Binding-site contacts:
Ligand atom N1 contacts residue ILE337 of chain 1.A at 3.7 Å.
Ligand atom C6 contacts residue ARG50 of chain 1.B at 3.8 Å.
Ligand atom O1A contacts residue VAL55 of chain 1.B at 4.0 Å.
Ligand atom C4 contacts residue ARG50 of chain 1.B at 3.3 Å.
Ligand atom O2A contacts residue MG1 of chain 1.K at 2.8 Å.
Ligand atom O2G contacts residue ARG59 of chain 1.B at 3.7 Å.
Ligand atom O2B contacts residue MG1 of chain 1.K at 2.8 Å.
Ligand atom O2A contacts residue ARG50 of chain 1.B at 2.7 Å (salt-bridge).
Ligand atom N3 contacts residue ARG50 of chain 1.B at 3.4 Å (salt-bridge).
Ligand atom O3' contacts residue ARG329 of chain 1.A at 3.1 Å (salt-bridge).
Ligand atom O3B contacts residue MG1 of chain 1.K at 3.0 Å.
Ligand atom N3 contacts residue ASP58 of chain 1.B at 3.9 Å.
Ligand atom O3A contacts residue MG1 of chain 1.K at 3.0 Å.
Ligand atom C6 contacts residue ILE337 of chain 1.A at 3.7 Å (hydrophobic).
Ligand atom O5' contacts residue ARG50 of chain 1.B at 3.3 Å (salt-bridge).
Ligand atom C1' contacts residue PHE62 of chain 1.B at 3.8 Å (hydrophobic).
Ligand atom PA contacts residue ARG50 of chain 1.B at 3.8 Å.
Ligand atom N9 contacts residue ARG50 of chain 1.B at 3.7 Å.
Ligand atom N3 contacts residue VAL96 of chain 1.A at 3.8 Å.
Ligand atom O3' contacts residue ALA330 of chain 1.A at 3.4 Å.
Ligand atom O4' contacts residue ASP58 of chain 1.B at 3.9 Å.
Ligand atom O4' contacts residue ARG50 of chain 1.B at 3.6 Å (salt-bridge).
Ligand atom C2 contacts residue ASP58 of chain 1.B at 3.9 Å.
Ligand atom O2B contacts residue ALA330 of chain 1.A at 3.8 Å.
Ligand atom C2 contacts residue ARG50 of chain 1.B at 3.7 Å.
Ligand atom PG contacts residue MG1 of chain 1.K at 3.2 Å.
Ligand atom N7 contacts residue GLY334 of chain 1.A at 3.7 Å.
Ligand atom O4' contacts residue PHE62 of chain 1.B at 3.9 Å.
Ligand atom O1A contacts residue ARG59 of chain 1.B at 2.9 Å (salt-bridge).
Ligand atom C5' contacts residue ARG50 of chain 1.B at 3.9 Å.
Ligand atom PB contacts residue MG1 of chain 1.K at 3.2 Å.
Ligand atom C8 contacts residue ALA330 of chain 1.A at 3.9 Å (hydrophobic).
Ligand atom C3' contacts residue ALA330 of chain 1.A at 3.8 Å (hydrophobic).
Ligand atom O1G contacts residue MG1 of chain 1.K at 2.2 Å.
Ligand atom N1 contacts residue SER100 of chain 1.A at 3.1 Å (h-bond).
Ligand atom PA contacts residue MG1 of chain 1.K at 3.6 Å.
Ligand atom C5 contacts residue ARG50 of chain 1.B at 3.6 Å.
Ligand atom C2 contacts residue SER100 of chain 1.A at 3.6 Å.
Ligand atom N1 contacts residue ARG50 of chain 1.B at 3.8 Å.
Ligand atom O1B contacts residue ALA330 of chain 1.A at 3.8 Å.

The small molecule below binds the protein below.
Small molecule (SMILES): Nc1ncnc2c1ncn2[C@H]1C[C@H](O)[C@@H](CO[P](=O)(O)O[P](=O)(O)OP(=O)(O)O)O1

Sequence of chain 1.B:
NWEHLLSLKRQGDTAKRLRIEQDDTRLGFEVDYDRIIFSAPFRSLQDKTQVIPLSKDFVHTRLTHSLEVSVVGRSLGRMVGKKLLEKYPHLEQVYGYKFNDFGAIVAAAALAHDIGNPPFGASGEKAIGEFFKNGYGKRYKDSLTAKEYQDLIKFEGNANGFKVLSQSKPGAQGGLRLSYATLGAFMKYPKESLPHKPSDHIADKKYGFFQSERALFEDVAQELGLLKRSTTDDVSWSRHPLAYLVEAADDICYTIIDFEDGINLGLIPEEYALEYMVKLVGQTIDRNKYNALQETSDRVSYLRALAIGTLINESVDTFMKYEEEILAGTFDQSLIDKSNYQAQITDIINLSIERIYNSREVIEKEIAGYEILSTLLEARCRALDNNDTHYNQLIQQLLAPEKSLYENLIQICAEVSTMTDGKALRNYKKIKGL

Sequence of chain 1.A:
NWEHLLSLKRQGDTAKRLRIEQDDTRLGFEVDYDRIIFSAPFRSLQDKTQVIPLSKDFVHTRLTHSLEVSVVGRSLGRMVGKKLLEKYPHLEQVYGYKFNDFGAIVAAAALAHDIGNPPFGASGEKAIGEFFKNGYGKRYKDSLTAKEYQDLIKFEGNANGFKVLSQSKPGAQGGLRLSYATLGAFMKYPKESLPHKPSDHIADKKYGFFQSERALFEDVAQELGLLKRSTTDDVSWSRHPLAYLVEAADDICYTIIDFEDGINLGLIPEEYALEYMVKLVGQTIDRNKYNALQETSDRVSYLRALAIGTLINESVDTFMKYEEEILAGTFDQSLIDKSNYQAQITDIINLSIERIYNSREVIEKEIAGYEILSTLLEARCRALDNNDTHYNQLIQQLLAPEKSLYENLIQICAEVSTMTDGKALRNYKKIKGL